Binding-site contacts:
Ligand atom O1A contacts residue SER54 of chain 1.C at 3.3 Å (h-bond).
Ligand atom O1B contacts residue GLY52 of chain 1.C at 2.7 Å (h-bond).
Ligand atom PG contacts residue MG1 of chain 1.H at 2.9 Å.
Ligand atom N2 contacts residue LEU296 of chain 1.C at 3.4 Å.
Ligand atom C5' contacts residue GLU50 of chain 1.C at 3.3 Å.
Ligand atom N1 contacts residue ASP295 of chain 1.C at 2.8 Å (salt-bridge).
Ligand atom O3A contacts residue GLY52 of chain 1.C at 3.1 Å (h-bond).
Ligand atom O2G contacts residue MG1 of chain 1.H at 1.7 Å.
Ligand atom N2 contacts residue ASP295 of chain 1.C at 2.6 Å (salt-bridge).
Ligand atom O3B contacts residue GLU50 of chain 1.C at 3.2 Å (salt-bridge).
Ligand atom O6 contacts residue ASP295 of chain 1.C at 3.4 Å (salt-bridge).
Ligand atom O3G contacts residue GLY226 of chain 1.C at 3.3 Å (h-bond).
Ligand atom O2' contacts residue VAL367 of chain 1.C at 3.3 Å.
Ligand atom O2G contacts residue THR204 of chain 1.C at 3.1 Å (h-bond).
Ligand atom O1A contacts residue THR55 of chain 1.C at 2.5 Å (h-bond).
Ligand atom O3A contacts residue GLU50 of chain 1.C at 3.4 Å.
Ligand atom O1A contacts residue LYS53 of chain 1.C at 3.4 Å (salt-bridge).
Ligand atom PB contacts residue GLY52 of chain 1.C at 3.5 Å.
Ligand atom PB contacts residue LYS53 of chain 1.C at 3.3 Å.
Ligand atom C4' contacts residue ASP173 of chain 1.C at 3.2 Å.
Ligand atom O6 contacts residue LYS293 of chain 1.C at 3.2 Å.
Ligand atom N1 contacts residue VAL367 of chain 1.C at 3.4 Å.
Ligand atom O1A contacts residue GLY52 of chain 1.C at 3.1 Å.
Ligand atom O2B contacts residue LYS53 of chain 1.C at 3.2 Å (salt-bridge).
Ligand atom C2 contacts residue ASP295 of chain 1.C at 3.4 Å.
Ligand atom C2' contacts residue THR55 of chain 1.C at 3.5 Å.
Ligand atom O2B contacts residue MG1 of chain 1.H at 2.5 Å.
Ligand atom O3G contacts residue LYS53 of chain 1.C at 2.6 Å (salt-bridge).
Ligand atom O5' contacts residue THR55 of chain 1.C at 3.1 Å (h-bond).
Ligand atom O1B contacts residue SER51 of chain 1.C at 2.9 Å (h-bond).
Ligand atom O2' contacts residue LEU198 of chain 1.C at 3.1 Å (h-bond).
Ligand atom N7 contacts residue ASN292 of chain 1.C at 2.8 Å (h-bond).
Ligand atom PA contacts residue THR55 of chain 1.C at 3.3 Å.
Ligand atom O6 contacts residue CYS365 of chain 1.C at 3.0 Å.
Ligand atom O1B contacts residue LYS53 of chain 1.C at 2.9 Å (salt-bridge).
Ligand atom O2B contacts residue SER54 of chain 1.C at 2.8 Å (h-bond).
Ligand atom O3' contacts residue ARG199 of chain 1.C at 3.1 Å (salt-bridge).
Ligand atom O4' contacts residue ASP173 of chain 1.C at 3.2 Å (salt-bridge).
Ligand atom O6 contacts residue ALA366 of chain 1.C at 3.0 Å (h-bond).
Ligand atom O3B contacts residue MG1 of chain 1.H at 3.3 Å.

A protein and the small-molecule ligand that binds it are described below.
Small molecule (SMILES): Nc1nc2c(ncn2[C@@H]2O[C@H](CO[P](=O)(O)O[P](=O)(O)OP(O)(O)=S)[C@@H](O)[C@H]2O)c(=O)[nH]1

Sequence of chain 1.C:
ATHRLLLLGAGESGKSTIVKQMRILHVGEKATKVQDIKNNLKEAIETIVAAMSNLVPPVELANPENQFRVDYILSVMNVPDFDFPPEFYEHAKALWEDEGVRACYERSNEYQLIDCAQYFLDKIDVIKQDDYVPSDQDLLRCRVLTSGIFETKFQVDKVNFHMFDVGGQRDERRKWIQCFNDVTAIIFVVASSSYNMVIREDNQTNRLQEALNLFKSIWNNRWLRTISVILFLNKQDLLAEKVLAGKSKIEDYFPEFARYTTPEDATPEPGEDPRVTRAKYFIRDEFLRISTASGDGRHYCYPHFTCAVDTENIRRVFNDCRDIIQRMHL